Sequence of chain 1.A:
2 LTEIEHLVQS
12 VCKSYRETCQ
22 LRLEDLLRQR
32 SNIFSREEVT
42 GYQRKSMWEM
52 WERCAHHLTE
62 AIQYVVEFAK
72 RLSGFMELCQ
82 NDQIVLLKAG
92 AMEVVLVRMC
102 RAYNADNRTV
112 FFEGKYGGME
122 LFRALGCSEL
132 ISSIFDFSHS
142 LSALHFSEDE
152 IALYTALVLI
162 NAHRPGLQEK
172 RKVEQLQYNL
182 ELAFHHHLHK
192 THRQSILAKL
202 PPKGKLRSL

Sequence of chain 1.B:
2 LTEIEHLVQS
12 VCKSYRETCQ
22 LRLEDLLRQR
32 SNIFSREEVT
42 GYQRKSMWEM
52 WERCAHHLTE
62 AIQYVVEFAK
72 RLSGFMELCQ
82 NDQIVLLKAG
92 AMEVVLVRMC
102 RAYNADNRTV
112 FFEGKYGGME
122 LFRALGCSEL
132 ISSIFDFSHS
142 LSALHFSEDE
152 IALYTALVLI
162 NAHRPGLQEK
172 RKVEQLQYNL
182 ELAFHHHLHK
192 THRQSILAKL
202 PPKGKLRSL

This protein binds this small molecule.
Small molecule (SMILES): COc1nc2ccc([C@@](O)(c3ccc(C(F)(F)F)nc3)c3cncn3C)cc2c(Cl)c1Cc1ccc(-n2cccn2)cc1

Binding-site contacts:
Ligand atom C18 contacts residue MET48 of chain 1.A at 3.5 Å (hydrophobic).
Ligand atom N contacts residue MET100 of chain 1.B at 3.6 Å.
Ligand atom C18 contacts residue TRP49 of chain 1.A at 3.7 Å (hydrophobic).
Ligand atom C10 contacts residue CYS55 of chain 1.B at 3.8 Å (hydrophobic).
Ligand atom C12 contacts residue ILE135 of chain 1.B at 3.5 Å (hydrophobic).
Ligand atom C2 contacts residue MET100 of chain 1.B at 3.6 Å (hydrophobic).
Ligand atom C8 contacts residue PHE113 of chain 1.B at 3.6 Å (hydrophobic).
Ligand atom C15 contacts residue LEU59 of chain 1.B at 3.7 Å (hydrophobic).
Ligand atom C contacts residue PHE136 of chain 1.B at 3.5 Å (hydrophobic).
Ligand atom C14 contacts residue LEU59 of chain 1.B at 3.6 Å (hydrophobic).
Ligand atom C contacts residue PHE123 of chain 1.B at 3.7 Å (hydrophobic).
Ligand atom C13 contacts residue ILE135 of chain 1.B at 3.2 Å (hydrophobic).
Ligand atom N contacts residue PHE123 of chain 1.B at 3.7 Å.
Ligand atom C24 contacts residue VAL96 of chain 1.B at 3.7 Å (hydrophobic).
Ligand atom C3 contacts residue MET100 of chain 1.B at 3.8 Å (hydrophobic).
Ligand atom F2 contacts residue PHE112 of chain 1.B at 3.2 Å.
Ligand atom C4 contacts residue PHE112 of chain 1.B at 3.4 Å (hydrophobic).
Ligand atom N5 contacts residue GLU114 of chain 1.B at 3.0 Å (salt-bridge).
Ligand atom C30 contacts residue GLU114 of chain 1.B at 3.5 Å.
Ligand atom CL contacts residue CYS55 of chain 1.B at 3.7 Å.
Ligand atom F1 contacts residue PHE112 of chain 1.B at 3.4 Å.
Ligand atom C7 contacts residue PHE113 of chain 1.B at 3.6 Å (hydrophobic).
Ligand atom CL contacts residue LEU59 of chain 1.B at 3.5 Å.
Ligand atom O contacts residue PHE123 of chain 1.B at 3.3 Å.
Ligand atom C28 contacts residue PHE112 of chain 1.B at 3.8 Å (hydrophobic).
Ligand atom N5 contacts residue PHE113 of chain 1.B at 3.7 Å.
Ligand atom C2 contacts residue PHE113 of chain 1.B at 3.7 Å (hydrophobic).
Ligand atom C1 contacts residue PHE123 of chain 1.B at 3.5 Å (hydrophobic).
Ligand atom C30 contacts residue PHE112 of chain 1.B at 3.6 Å (hydrophobic).
Ligand atom C10 contacts residue PHE123 of chain 1.B at 3.8 Å (hydrophobic).
Ligand atom C3 contacts residue PHE112 of chain 1.B at 3.5 Å (hydrophobic).
Ligand atom C9 contacts residue PHE123 of chain 1.B at 3.7 Å (hydrophobic).
Ligand atom C14 contacts residue ILE135 of chain 1.B at 3.6 Å (hydrophobic).
Ligand atom C3 contacts residue VAL111 of chain 1.B at 3.7 Å (hydrophobic).
Ligand atom F1 contacts residue PHE113 of chain 1.B at 3.6 Å.
Ligand atom F1 contacts residue GLU114 of chain 1.B at 2.4 Å.
Ligand atom C27 contacts residue LEU22 of chain 1.B at 3.8 Å (hydrophobic).
Ligand atom C17 contacts residue TRP52 of chain 1.A at 3.8 Å (hydrophobic).
Ligand atom F1 contacts residue GLY115 of chain 1.B at 2.9 Å.
Ligand atom C28 contacts residue GLU114 of chain 1.B at 3.7 Å.